Binding-site contacts:
Ligand atom C24 contacts residue GLN145 of chain 1.A at 3.9 Å.
Ligand atom C4 contacts residue ASN67 of chain 1.A at 3.6 Å.
Ligand atom O27 contacts residue TYR238 of chain 1.A at 3.2 Å.
Ligand atom O35 contacts residue GLN73 of chain 1.A at 3.1 Å (h-bond).
Ligand atom C37 contacts residue LEU66 of chain 1.A at 3.5 Å (hydrophobic).
Ligand atom C37 contacts residue GLY70 of chain 1.A at 3.7 Å.
Ligand atom C33 contacts residue MET107 of chain 1.A at 3.8 Å (hydrophobic).
Ligand atom O27 contacts residue CYS239 of chain 1.A at 3.3 Å.
Ligand atom C31 contacts residue MET107 of chain 1.A at 3.8 Å (hydrophobic).
Ligand atom C32 contacts residue MET107 of chain 1.A at 3.8 Å (hydrophobic).
Ligand atom C3 contacts residue ASN67 of chain 1.A at 3.2 Å.
Ligand atom C26 contacts residue TYR238 of chain 1.A at 3.7 Å (hydrophobic).
Ligand atom C4 contacts residue LEU66 of chain 1.A at 3.7 Å (hydrophobic).
Ligand atom C30 contacts residue MET149 of chain 1.A at 3.8 Å (hydrophobic).
Ligand atom O27 contacts residue THR242 of chain 1.A at 3.2 Å (h-bond).
Ligand atom O29 contacts residue PHE252 of chain 1.A at 3.6 Å.
Ligand atom O29 contacts residue ILE250 of chain 1.A at 3.4 Å.
Ligand atom C31 contacts residue MET104 of chain 1.A at 3.8 Å (hydrophobic).
Ligand atom C28 contacts residue THR242 of chain 1.A at 3.9 Å.
Ligand atom O29 contacts residue ASN67 of chain 1.A at 3.3 Å (h-bond).
Ligand atom C1 contacts residue ASN67 of chain 1.A at 3.5 Å.
Ligand atom C22 contacts residue PHE126 of chain 1.A at 3.8 Å (hydrophobic).
Ligand atom C23 contacts residue LEU66 of chain 1.A at 3.9 Å (hydrophobic).
Ligand atom C3 contacts residue LEU66 of chain 1.A at 3.9 Å (hydrophobic).
Ligand atom C39 contacts residue MET107 of chain 1.A at 3.8 Å (hydrophobic).
Ligand atom C25 contacts residue MET63 of chain 1.A at 3.5 Å (hydrophobic).
Ligand atom O35 contacts residue PHE126 of chain 1.A at 3.8 Å.
Ligand atom C17 contacts residue TYR238 of chain 1.A at 3.7 Å (hydrophobic).
Ligand atom C36 contacts residue GLN73 of chain 1.A at 3.4 Å.
Ligand atom C34 contacts residue PHE126 of chain 1.A at 3.7 Å (hydrophobic).
Ligand atom C28 contacts residue ASN67 of chain 1.A at 3.7 Å.
Ligand atom O40 contacts residue LEU66 of chain 1.A at 3.7 Å.
Ligand atom O29 contacts residue THR242 of chain 1.A at 2.8 Å (h-bond).
Ligand atom C21 contacts residue MET149 of chain 1.A at 3.7 Å (hydrophobic).
Ligand atom O40 contacts residue ASN67 of chain 1.A at 3.1 Å (h-bond).
Ligand atom C34 contacts residue GLN73 of chain 1.A at 3.2 Å.
Ligand atom C13 contacts residue TYR238 of chain 1.A at 3.8 Å (hydrophobic).
Ligand atom C2 contacts residue ASN67 of chain 1.A at 3.9 Å.
Ligand atom O35 contacts residue ARG114 of chain 1.A at 2.8 Å (salt-bridge).
Ligand atom C30 contacts residue MET104 of chain 1.A at 3.8 Å (hydrophobic).

The small molecule below binds the protein below.
Small molecule (SMILES): C[C@]12C=CC(=O)C=C1CC[C@@H]1[C@@H]2[C@@H](O)C[C@@]2(C)[C@H]1C[C@H]1O[C@@H](C3CCCCC3)O[C@]12C(=O)CO

Sequence of chain 1.A:
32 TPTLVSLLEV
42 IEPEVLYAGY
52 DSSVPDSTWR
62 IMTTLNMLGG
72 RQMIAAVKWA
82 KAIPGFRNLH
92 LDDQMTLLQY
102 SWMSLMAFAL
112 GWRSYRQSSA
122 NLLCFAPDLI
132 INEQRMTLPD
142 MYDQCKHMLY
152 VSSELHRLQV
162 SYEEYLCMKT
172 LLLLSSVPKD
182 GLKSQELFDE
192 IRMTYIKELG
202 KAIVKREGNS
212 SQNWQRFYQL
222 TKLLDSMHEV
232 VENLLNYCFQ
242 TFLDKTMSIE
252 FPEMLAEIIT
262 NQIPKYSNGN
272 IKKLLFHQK